Sequence of chain 1.E:
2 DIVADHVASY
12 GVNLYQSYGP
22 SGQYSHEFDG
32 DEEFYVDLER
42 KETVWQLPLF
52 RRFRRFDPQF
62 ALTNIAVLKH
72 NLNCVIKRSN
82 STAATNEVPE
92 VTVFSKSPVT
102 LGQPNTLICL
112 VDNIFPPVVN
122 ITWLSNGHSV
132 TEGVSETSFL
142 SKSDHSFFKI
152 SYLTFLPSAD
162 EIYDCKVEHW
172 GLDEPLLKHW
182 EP

Binding-site contacts:
Ligand atom O7 contacts residue ASN81 of chain 1.E at 3.8 Å.
Ligand atom N2 contacts residue ASN81 of chain 1.E at 2.9 Å (h-bond).
Ligand atom C3 contacts residue ASN81 of chain 1.E at 3.8 Å.
Ligand atom C5 contacts residue ASN81 of chain 1.E at 3.7 Å.
Ligand atom O5 contacts residue ASN81 of chain 1.E at 2.4 Å (h-bond).
Ligand atom C4 contacts residue ASN81 of chain 1.E at 4.2 Å.
Ligand atom C2 contacts residue ASN81 of chain 1.E at 2.5 Å.
Ligand atom O6 contacts residue ASN81 of chain 1.E at 4.5 Å.
Ligand atom C7 contacts residue ASN81 of chain 1.E at 3.5 Å.
Ligand atom C1 contacts residue ASN81 of chain 1.E at 1.4 Å.

A protein and the small-molecule ligand that binds it are described below.
Small molecule (SMILES): CC(=O)N[C@@H]1[C@@H](O)[C@H](O)[C@@H](CO)O[C@H]1O